A small-molecule ligand and the protein it binds are described below.
Small molecule (SMILES): Nc1ncnc2c1ncn2[C@@H]1O[C@H](CO[P](=O)(O)O[P](=O)(O)OC[C@H]2O[C@@H](n3cnc4c(N)ncnc43)[C@H](OP(=O)(O)O)[C@@H]2O)[C@@H](O)[C@H]1O

Binding-site contacts:
Ligand atom O13 contacts residue ASP45 of chain 2.A at 3.0 Å (salt-bridge).
Ligand atom C2B contacts residue ILE187 of chain 3.A at 3.4 Å (hydrophobic).
Ligand atom C6B contacts residue TYR163 of chain 2.A at 3.4 Å (hydrophobic).
Ligand atom O17 contacts residue GLY46 of chain 2.A at 3.4 Å.
Ligand atom O12 contacts residue HIS71 of chain 2.A at 3.0 Å (h-bond).
Ligand atom N1B contacts residue ALA185 of chain 3.A at 3.6 Å.
Ligand atom N3B contacts residue TYR163 of chain 2.A at 3.4 Å.
Ligand atom N7A contacts residue ASN122 of chain 2.A at 2.9 Å (h-bond).
Ligand atom N6A contacts residue ASN122 of chain 2.A at 3.2 Å (h-bond).
Ligand atom C2A contacts residue THR161 of chain 2.A at 3.1 Å.
Ligand atom O2E contacts residue GLU123 of chain 2.A at 2.5 Å (salt-bridge).
Ligand atom N1A contacts residue PHE74 of chain 2.A at 3.5 Å.
Ligand atom N6A contacts residue THR161 of chain 2.A at 3.5 Å (h-bond).
Ligand atom O3E contacts residue GLU123 of chain 2.A at 2.7 Å (salt-bridge).
Ligand atom N6B contacts residue ASP150 of chain 3.A at 2.9 Å (salt-bridge).
Ligand atom N6B contacts residue ALA185 of chain 3.A at 3.1 Å (h-bond).
Ligand atom P2D contacts residue ASP45 of chain 2.A at 3.6 Å.
Ligand atom C2B contacts residue SER166 of chain 2.A at 2.9 Å.
Ligand atom O3E contacts residue ASN122 of chain 2.A at 3.2 Å (h-bond).
Ligand atom O17 contacts residue HIS223 of chain 2.A at 3.0 Å (h-bond).
Ligand atom C6A contacts residue ALA162 of chain 2.A at 3.6 Å (hydrophobic).
Ligand atom O11 contacts residue ASP45 of chain 2.A at 3.1 Å (salt-bridge).
Ligand atom C8A contacts residue ASP45 of chain 2.A at 3.6 Å.
Ligand atom P2D contacts residue HIS71 of chain 2.A at 3.7 Å.
Ligand atom N1B contacts residue ILE187 of chain 3.A at 3.4 Å.
Ligand atom N6A contacts residue SER158 of chain 2.A at 3.1 Å (h-bond).
Ligand atom O2E contacts residue ALA162 of chain 2.A at 3.1 Å.
Ligand atom N1B contacts residue TYR163 of chain 2.A at 3.6 Å.
Ligand atom C2A contacts residue PHE74 of chain 2.A at 3.4 Å (hydrophobic).
Ligand atom O2E contacts residue TYR163 of chain 2.A at 3.2 Å (h-bond).
Ligand atom C5B contacts residue TYR163 of chain 2.A at 3.5 Å (hydrophobic).
Ligand atom C2E contacts residue GLU123 of chain 2.A at 3.4 Å.
Ligand atom O16 contacts residue GLY46 of chain 2.A at 3.2 Å.
Ligand atom O11 contacts residue HIS71 of chain 2.A at 3.3 Å (h-bond).
Ligand atom C6A contacts residue THR161 of chain 2.A at 3.5 Å.
Ligand atom C3E contacts residue GLU123 of chain 2.A at 3.2 Å.
Ligand atom N1A contacts residue THR161 of chain 2.A at 2.6 Å (h-bond).
Ligand atom N1B contacts residue SER166 of chain 2.A at 3.1 Å (h-bond).
Ligand atom O13 contacts residue GLY46 of chain 2.A at 3.2 Å (h-bond).
Ligand atom N6B contacts residue TYR163 of chain 2.A at 3.5 Å.

Sequence of chain 2.A:
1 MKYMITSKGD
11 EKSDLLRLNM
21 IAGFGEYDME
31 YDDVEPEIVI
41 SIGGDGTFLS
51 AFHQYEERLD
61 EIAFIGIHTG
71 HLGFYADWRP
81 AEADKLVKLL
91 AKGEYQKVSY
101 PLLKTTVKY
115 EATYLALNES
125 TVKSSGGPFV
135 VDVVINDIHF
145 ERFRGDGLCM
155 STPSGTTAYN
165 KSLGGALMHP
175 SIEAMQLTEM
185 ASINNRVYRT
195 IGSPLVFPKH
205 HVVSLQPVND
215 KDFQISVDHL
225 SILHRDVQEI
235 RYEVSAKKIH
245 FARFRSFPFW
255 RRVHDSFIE

Sequence of chain 3.A:
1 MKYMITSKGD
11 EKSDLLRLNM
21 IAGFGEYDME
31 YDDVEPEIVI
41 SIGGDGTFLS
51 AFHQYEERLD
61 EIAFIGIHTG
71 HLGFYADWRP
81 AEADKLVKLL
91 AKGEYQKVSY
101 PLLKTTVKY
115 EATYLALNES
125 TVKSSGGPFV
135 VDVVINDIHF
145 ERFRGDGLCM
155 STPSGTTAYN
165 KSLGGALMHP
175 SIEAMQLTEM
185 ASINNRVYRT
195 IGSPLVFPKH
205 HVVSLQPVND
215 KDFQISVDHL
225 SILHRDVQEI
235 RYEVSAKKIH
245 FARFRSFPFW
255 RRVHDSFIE